Sequence of chain 3.B:
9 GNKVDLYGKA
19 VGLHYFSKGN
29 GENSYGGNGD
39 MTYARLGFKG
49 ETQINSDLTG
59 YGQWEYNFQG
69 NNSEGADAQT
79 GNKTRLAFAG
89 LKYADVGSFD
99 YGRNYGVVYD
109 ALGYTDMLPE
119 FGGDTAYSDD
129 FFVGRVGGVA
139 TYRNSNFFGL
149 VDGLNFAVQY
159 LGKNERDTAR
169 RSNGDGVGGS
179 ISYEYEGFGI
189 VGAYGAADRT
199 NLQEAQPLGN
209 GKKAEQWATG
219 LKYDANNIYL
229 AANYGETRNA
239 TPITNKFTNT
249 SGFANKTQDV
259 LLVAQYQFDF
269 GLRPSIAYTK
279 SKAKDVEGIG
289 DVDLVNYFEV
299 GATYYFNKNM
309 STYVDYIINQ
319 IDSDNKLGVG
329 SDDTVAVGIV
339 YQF

The small molecule below binds the protein below.
Small molecule (SMILES): C[C@@H](O)[C@@H](C=O)[C@@H]1NC(C(=O)O)=C(S[C@@H]2CN[C@H](C(=O)Nc3cccc(C(=O)O)c3)C2)[C@@H]1C

Sequence of chain 1.B:
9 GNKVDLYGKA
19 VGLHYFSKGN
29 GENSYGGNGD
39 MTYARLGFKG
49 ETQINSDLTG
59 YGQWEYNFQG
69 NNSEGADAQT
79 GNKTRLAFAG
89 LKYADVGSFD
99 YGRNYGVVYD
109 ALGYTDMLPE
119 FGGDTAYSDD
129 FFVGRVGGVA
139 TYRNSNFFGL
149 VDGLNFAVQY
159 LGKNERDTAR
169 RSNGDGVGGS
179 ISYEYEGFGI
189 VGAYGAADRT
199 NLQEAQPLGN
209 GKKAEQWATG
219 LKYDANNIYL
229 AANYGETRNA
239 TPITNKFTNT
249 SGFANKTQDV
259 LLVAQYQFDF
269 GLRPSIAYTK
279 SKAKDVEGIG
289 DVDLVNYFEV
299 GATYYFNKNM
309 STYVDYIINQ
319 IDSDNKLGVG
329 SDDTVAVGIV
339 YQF

Binding-site contacts:
Ligand atom N contacts residue GLN204 of chain 1.B at 3.9 Å.
Ligand atom CBE contacts residue ARG169 of chain 1.B at 3.4 Å.
Ligand atom OBG contacts residue ARG168 of chain 1.B at 4.0 Å.
Ligand atom NAX contacts residue ARG168 of chain 1.B at 4.5 Å.
Ligand atom CG contacts residue SER249 of chain 1.B at 4.3 Å.
Ligand atom CBE contacts residue ARG168 of chain 1.B at 3.9 Å.
Ligand atom CD contacts residue GLN204 of chain 1.B at 3.7 Å.
Ligand atom OBF contacts residue ARG169 of chain 1.B at 2.7 Å (salt-bridge).
Ligand atom CA contacts residue SER249 of chain 1.B at 3.7 Å.
Ligand atom CB contacts residue SER249 of chain 1.B at 3.4 Å.
Ligand atom O contacts residue THR166 of chain 1.B at 3.5 Å.
Ligand atom C contacts residue THR166 of chain 1.B at 4.4 Å.
Ligand atom N contacts residue ALA167 of chain 1.B at 4.5 Å.
Ligand atom OBF contacts residue ARG168 of chain 1.B at 4.0 Å.
Ligand atom OBG contacts residue ARG169 of chain 1.B at 2.9 Å (salt-bridge).
Ligand atom N contacts residue SER249 of chain 1.B at 4.4 Å.
Ligand atom OBG contacts residue GLY73 of chain 3.B at 4.2 Å.